Binding-site contacts:
Ligand atom O6 contacts residue ALA706 of chain 1.B at 4.0 Å.
Ligand atom C1 contacts residue ASN1074 of chain 1.B at 1.4 Å.
Ligand atom C5 contacts residue ASN1074 of chain 1.B at 3.7 Å.
Ligand atom C8 contacts residue LYS1073 of chain 1.B at 3.8 Å.
Ligand atom C2 contacts residue ASN1074 of chain 1.B at 2.5 Å.
Ligand atom O4 contacts residue ALA706 of chain 1.B at 4.0 Å.
Ligand atom C4 contacts residue ALA706 of chain 1.B at 4.3 Å (hydrophobic).
Ligand atom O7 contacts residue ASN1074 of chain 1.B at 2.8 Å (h-bond).
Ligand atom O5 contacts residue ASN1074 of chain 1.B at 2.4 Å (h-bond).
Ligand atom C6 contacts residue ALA706 of chain 1.B at 4.0 Å (hydrophobic).
Ligand atom C7 contacts residue GLU1072 of chain 1.B at 4.2 Å.
Ligand atom N2 contacts residue ASN1074 of chain 1.B at 2.8 Å (h-bond).
Ligand atom C8 contacts residue GLU1072 of chain 1.B at 2.8 Å.
Ligand atom C8 contacts residue ASN1074 of chain 1.B at 4.1 Å.
Ligand atom C5 contacts residue ALA706 of chain 1.B at 3.6 Å (hydrophobic).
Ligand atom C7 contacts residue ASN1074 of chain 1.B at 3.0 Å.
Ligand atom C4 contacts residue ASN1074 of chain 1.B at 4.2 Å.
Ligand atom C3 contacts residue ASN1074 of chain 1.B at 3.8 Å.

Sequence of chain 1.B:
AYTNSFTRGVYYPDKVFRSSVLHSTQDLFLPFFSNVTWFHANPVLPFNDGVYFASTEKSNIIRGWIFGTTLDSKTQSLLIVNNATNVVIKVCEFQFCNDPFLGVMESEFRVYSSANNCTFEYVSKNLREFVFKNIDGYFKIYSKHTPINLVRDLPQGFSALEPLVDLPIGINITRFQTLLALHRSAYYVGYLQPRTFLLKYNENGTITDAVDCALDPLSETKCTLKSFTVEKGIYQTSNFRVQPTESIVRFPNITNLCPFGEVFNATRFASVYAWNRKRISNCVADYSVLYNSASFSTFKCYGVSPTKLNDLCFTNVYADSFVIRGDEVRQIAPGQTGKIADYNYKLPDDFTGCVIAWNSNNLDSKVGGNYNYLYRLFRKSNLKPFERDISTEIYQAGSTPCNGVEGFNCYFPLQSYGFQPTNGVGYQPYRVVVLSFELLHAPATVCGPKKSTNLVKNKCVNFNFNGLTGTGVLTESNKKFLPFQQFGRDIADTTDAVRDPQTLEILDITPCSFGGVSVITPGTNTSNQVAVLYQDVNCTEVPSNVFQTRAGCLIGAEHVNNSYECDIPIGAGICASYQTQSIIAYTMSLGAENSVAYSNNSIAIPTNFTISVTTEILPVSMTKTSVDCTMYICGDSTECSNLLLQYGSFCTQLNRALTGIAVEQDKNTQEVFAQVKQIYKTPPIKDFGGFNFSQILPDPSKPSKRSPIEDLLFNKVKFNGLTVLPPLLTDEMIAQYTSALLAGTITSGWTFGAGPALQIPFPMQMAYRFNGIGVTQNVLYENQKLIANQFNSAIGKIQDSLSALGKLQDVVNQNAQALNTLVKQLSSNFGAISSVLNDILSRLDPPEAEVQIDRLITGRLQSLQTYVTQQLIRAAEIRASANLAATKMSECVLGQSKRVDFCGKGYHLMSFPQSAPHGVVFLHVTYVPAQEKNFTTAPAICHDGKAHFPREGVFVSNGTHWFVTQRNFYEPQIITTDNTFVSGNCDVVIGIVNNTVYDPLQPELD

A protein and the small-molecule ligand that binds it are described below.
Small molecule (SMILES): CC(=O)N[C@H]1[C@H](O[C@H]2[C@H](O)[C@@H](NC(C)=O)CO[C@@H]2CO)O[C@H](CO)[C@@H](O)[C@@H]1O